The protein below binds the small molecule below.
Small molecule (SMILES): CC(C)C[C@H](NC(=O)[C@H](CC(N)=O)NC(=O)[C@H](Cc1ccccc1)NC(=O)[C@H](C)NC(=O)CN)C(=O)N[C@H](C=O)Cc1ccccc1

Binding-site contacts:
Ligand atom N contacts residue ARG430 of chain 1.A at 3.8 Å.
Ligand atom CD1 contacts residue ARG430 of chain 1.A at 4.3 Å.
Ligand atom CE2 contacts residue MET559 of chain 1.A at 4.0 Å (hydrophobic).
Ligand atom CE2 contacts residue GLY184 of chain 1.A at 4.1 Å.
Ligand atom O contacts residue ILE161 of chain 1.A at 4.2 Å.
Ligand atom CD2 contacts residue ILE182 of chain 1.A at 3.5 Å (hydrophobic).
Ligand atom CE1 contacts residue ILE182 of chain 1.A at 4.5 Å (hydrophobic).
Ligand atom CE1 contacts residue PRO433 of chain 1.A at 4.3 Å (hydrophobic).
Ligand atom CE2 contacts residue ALA183 of chain 1.A at 4.1 Å (hydrophobic).
Ligand atom CG contacts residue PRO433 of chain 1.A at 4.3 Å (hydrophobic).
Ligand atom CD1 contacts residue ASN157 of chain 1.A at 4.3 Å.
Ligand atom CE2 contacts residue ARG430 of chain 1.A at 3.8 Å.
Ligand atom CD2 contacts residue ARG430 of chain 1.A at 3.9 Å.
Ligand atom CD1 contacts residue ILE182 of chain 1.A at 4.0 Å (hydrophobic).
Ligand atom O contacts residue ARG430 of chain 1.A at 2.9 Å (salt-bridge).
Ligand atom CD2 contacts residue PRO433 of chain 1.A at 4.0 Å (hydrophobic).
Ligand atom CD1 contacts residue PRO433 of chain 1.A at 4.4 Å (hydrophobic).
Ligand atom C contacts residue ARG430 of chain 1.A at 3.1 Å.
Ligand atom CZ contacts residue ARG430 of chain 1.A at 4.2 Å.
Ligand atom CG contacts residue ILE161 of chain 1.A at 3.8 Å (hydrophobic).
Ligand atom CG contacts residue ARG430 of chain 1.A at 4.1 Å.
Ligand atom CG contacts residue LEU156 of chain 1.A at 4.2 Å (hydrophobic).
Ligand atom CE1 contacts residue PRO420 of chain 1.A at 3.8 Å (hydrophobic).
Ligand atom CB contacts residue ILE182 of chain 1.A at 3.9 Å (hydrophobic).
Ligand atom CD2 contacts residue LEU156 of chain 1.A at 3.5 Å (hydrophobic).
Ligand atom CB contacts residue GLU421 of chain 1.A at 3.8 Å.
Ligand atom CE1 contacts residue GLU421 of chain 1.A at 4.3 Å.
Ligand atom CA contacts residue ARG430 of chain 1.A at 4.0 Å.
Ligand atom CE1 contacts residue VAL419 of chain 1.A at 3.9 Å (hydrophobic).
Ligand atom CE2 contacts residue ILE182 of chain 1.A at 4.0 Å (hydrophobic).
Ligand atom CZ contacts residue MET559 of chain 1.A at 4.0 Å (hydrophobic).
Ligand atom CZ contacts residue PRO433 of chain 1.A at 4.2 Å (hydrophobic).
Ligand atom CD1 contacts residue LEU156 of chain 1.A at 3.6 Å (hydrophobic).
Ligand atom CD2 contacts residue ILE161 of chain 1.A at 4.0 Å (hydrophobic).
Ligand atom CZ contacts residue GLY184 of chain 1.A at 4.0 Å.
Ligand atom CE2 contacts residue PRO433 of chain 1.A at 4.0 Å (hydrophobic).
Ligand atom CZ contacts residue VAL419 of chain 1.A at 4.1 Å (hydrophobic).
Ligand atom CE2 contacts residue TYR561 of chain 1.A at 4.3 Å (hydrophobic).
Ligand atom CG contacts residue ILE182 of chain 1.A at 3.6 Å (hydrophobic).
Ligand atom CD1 contacts residue ILE161 of chain 1.A at 4.4 Å (hydrophobic).

Sequence of chain 1.A:
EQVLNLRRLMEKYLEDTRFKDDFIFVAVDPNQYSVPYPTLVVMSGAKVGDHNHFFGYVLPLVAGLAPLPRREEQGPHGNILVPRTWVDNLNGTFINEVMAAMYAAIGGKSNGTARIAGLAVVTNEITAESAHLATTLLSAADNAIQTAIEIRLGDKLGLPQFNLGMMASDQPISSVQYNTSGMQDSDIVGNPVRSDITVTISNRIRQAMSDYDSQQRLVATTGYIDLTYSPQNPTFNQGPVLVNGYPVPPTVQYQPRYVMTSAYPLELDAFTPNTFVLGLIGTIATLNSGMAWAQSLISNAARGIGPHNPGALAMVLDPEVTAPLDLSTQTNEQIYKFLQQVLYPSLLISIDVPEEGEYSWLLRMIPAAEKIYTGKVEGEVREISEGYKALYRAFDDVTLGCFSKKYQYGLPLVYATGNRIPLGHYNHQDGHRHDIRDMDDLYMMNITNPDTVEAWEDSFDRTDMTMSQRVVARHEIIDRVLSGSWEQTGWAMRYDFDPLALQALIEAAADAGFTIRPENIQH